Sequence of chain 2.A:
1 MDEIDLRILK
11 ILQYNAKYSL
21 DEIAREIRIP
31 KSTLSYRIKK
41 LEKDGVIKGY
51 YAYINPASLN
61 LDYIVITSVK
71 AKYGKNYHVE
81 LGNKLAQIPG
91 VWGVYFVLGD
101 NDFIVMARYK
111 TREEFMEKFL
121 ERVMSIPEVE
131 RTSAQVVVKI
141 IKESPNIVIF

Binding-site contacts:
Ligand atom CD contacts residue LYS31 of chain 2.A at 3.2 Å.
Ligand atom CA contacts residue PRO30 of chain 2.A at 4.0 Å (hydrophobic).
Ligand atom OXT contacts residue SER32 of chain 2.A at 3.4 Å (h-bond).
Ligand atom CA contacts residue LYS31 of chain 2.A at 4.1 Å.
Ligand atom NE2 contacts residue LYS31 of chain 2.A at 3.0 Å (salt-bridge).
Ligand atom CB contacts residue PRO30 of chain 2.A at 4.2 Å (hydrophobic).
Ligand atom CD contacts residue PRO30 of chain 2.A at 4.3 Å (hydrophobic).
Ligand atom CG contacts residue PRO30 of chain 2.A at 4.0 Å (hydrophobic).
Ligand atom C contacts residue SER32 of chain 2.A at 3.4 Å.
Ligand atom CB contacts residue LYS31 of chain 2.A at 3.4 Å.
Ligand atom NE2 contacts residue ALA24 of chain 2.A at 3.6 Å.
Ligand atom NE2 contacts residue PRO30 of chain 2.A at 3.9 Å.
Ligand atom O contacts residue SER32 of chain 2.A at 3.1 Å.
Ligand atom CB contacts residue SER32 of chain 2.A at 4.1 Å.
Ligand atom NE2 contacts residue ILE29 of chain 2.A at 3.7 Å.
Ligand atom CA contacts residue SER32 of chain 2.A at 4.2 Å.
Ligand atom OE1 contacts residue LYS31 of chain 2.A at 3.0 Å.
Ligand atom CG contacts residue LYS31 of chain 2.A at 3.5 Å.

The small molecule below binds the protein below.
Small molecule (SMILES): NC(=O)CC[C@H](N)C(=O)O